Binding-site contacts:
Ligand atom C10 contacts residue VAL855 of chain 1.A at 3.7 Å (hydrophobic).
Ligand atom C12 contacts residue TYR840 of chain 1.A at 3.6 Å (hydrophobic).
Ligand atom C12 contacts residue ILE936 of chain 1.A at 3.8 Å (hydrophobic).
Ligand atom C7 contacts residue VAL855 of chain 1.A at 3.9 Å (hydrophobic).
Ligand atom C10 contacts residue GLU853 of chain 1.A at 3.8 Å.
Ligand atom N3 contacts residue SER858 of chain 1.A at 3.4 Å (h-bond).
Ligand atom O2 contacts residue TRP784 of chain 1.A at 3.9 Å.
Ligand atom C10 contacts residue PHE934 of chain 1.A at 3.7 Å (hydrophobic).
Ligand atom C1 contacts residue SER858 of chain 1.A at 3.7 Å.
Ligand atom C4 contacts residue SER858 of chain 1.A at 3.8 Å.
Ligand atom C6 contacts residue TRP784 of chain 1.A at 3.8 Å (hydrophobic).
Ligand atom S2 contacts residue TYR840 of chain 1.A at 3.5 Å (h-bond).
Ligand atom C17 contacts residue MET776 of chain 1.A at 3.9 Å (hydrophobic).
Ligand atom N4 contacts residue SER858 of chain 1.A at 3.8 Å.
Ligand atom N1 contacts residue SER858 of chain 1.A at 3.6 Å (h-bond).
Ligand atom N3 contacts residue VAL854 of chain 1.A at 3.5 Å.
Ligand atom S1 contacts residue MET926 of chain 1.A at 3.9 Å.
Ligand atom C5 contacts residue SER858 of chain 1.A at 3.5 Å.
Ligand atom C5 contacts residue GLN863 of chain 1.A at 3.7 Å.
Ligand atom C7 contacts residue VAL854 of chain 1.A at 3.9 Å (hydrophobic).
Ligand atom O1 contacts residue GLN863 of chain 1.A at 3.2 Å (h-bond).
Ligand atom N4 contacts residue VAL855 of chain 1.A at 3.3 Å (h-bond).
Ligand atom N2 contacts residue SER858 of chain 1.A at 2.4 Å (h-bond).
Ligand atom C4 contacts residue TRP784 of chain 1.A at 4.0 Å (hydrophobic).
Ligand atom C3 contacts residue VAL855 of chain 1.A at 3.1 Å (hydrophobic).
Ligand atom C12 contacts residue ILE852 of chain 1.A at 3.6 Å (hydrophobic).
Ligand atom N2 contacts residue HIS859 of chain 1.A at 3.6 Å.
Ligand atom C16 contacts residue LYS806 of chain 1.A at 3.6 Å.
Ligand atom N3 contacts residue VAL855 of chain 1.A at 3.3 Å (h-bond).
Ligand atom N1 contacts residue TRP784 of chain 1.A at 3.7 Å.
Ligand atom C17 contacts residue LYS806 of chain 1.A at 3.6 Å.
Ligand atom C2 contacts residue ASN857 of chain 1.A at 3.8 Å.
Ligand atom C10 contacts residue TYR840 of chain 1.A at 3.8 Å (hydrophobic).
Ligand atom C15 contacts residue ILE936 of chain 1.A at 3.9 Å (hydrophobic).
Ligand atom C7 contacts residue SER858 of chain 1.A at 3.9 Å.
Ligand atom N2 contacts residue GLN863 of chain 1.A at 3.0 Å (h-bond).
Ligand atom S2 contacts residue ILE852 of chain 1.A at 3.9 Å.
Ligand atom C3 contacts residue ASN857 of chain 1.A at 3.8 Å.
Ligand atom O2 contacts residue MET926 of chain 1.A at 3.9 Å.
Ligand atom C3 contacts residue SER858 of chain 1.A at 3.6 Å.

Sequence of chain 1.A:
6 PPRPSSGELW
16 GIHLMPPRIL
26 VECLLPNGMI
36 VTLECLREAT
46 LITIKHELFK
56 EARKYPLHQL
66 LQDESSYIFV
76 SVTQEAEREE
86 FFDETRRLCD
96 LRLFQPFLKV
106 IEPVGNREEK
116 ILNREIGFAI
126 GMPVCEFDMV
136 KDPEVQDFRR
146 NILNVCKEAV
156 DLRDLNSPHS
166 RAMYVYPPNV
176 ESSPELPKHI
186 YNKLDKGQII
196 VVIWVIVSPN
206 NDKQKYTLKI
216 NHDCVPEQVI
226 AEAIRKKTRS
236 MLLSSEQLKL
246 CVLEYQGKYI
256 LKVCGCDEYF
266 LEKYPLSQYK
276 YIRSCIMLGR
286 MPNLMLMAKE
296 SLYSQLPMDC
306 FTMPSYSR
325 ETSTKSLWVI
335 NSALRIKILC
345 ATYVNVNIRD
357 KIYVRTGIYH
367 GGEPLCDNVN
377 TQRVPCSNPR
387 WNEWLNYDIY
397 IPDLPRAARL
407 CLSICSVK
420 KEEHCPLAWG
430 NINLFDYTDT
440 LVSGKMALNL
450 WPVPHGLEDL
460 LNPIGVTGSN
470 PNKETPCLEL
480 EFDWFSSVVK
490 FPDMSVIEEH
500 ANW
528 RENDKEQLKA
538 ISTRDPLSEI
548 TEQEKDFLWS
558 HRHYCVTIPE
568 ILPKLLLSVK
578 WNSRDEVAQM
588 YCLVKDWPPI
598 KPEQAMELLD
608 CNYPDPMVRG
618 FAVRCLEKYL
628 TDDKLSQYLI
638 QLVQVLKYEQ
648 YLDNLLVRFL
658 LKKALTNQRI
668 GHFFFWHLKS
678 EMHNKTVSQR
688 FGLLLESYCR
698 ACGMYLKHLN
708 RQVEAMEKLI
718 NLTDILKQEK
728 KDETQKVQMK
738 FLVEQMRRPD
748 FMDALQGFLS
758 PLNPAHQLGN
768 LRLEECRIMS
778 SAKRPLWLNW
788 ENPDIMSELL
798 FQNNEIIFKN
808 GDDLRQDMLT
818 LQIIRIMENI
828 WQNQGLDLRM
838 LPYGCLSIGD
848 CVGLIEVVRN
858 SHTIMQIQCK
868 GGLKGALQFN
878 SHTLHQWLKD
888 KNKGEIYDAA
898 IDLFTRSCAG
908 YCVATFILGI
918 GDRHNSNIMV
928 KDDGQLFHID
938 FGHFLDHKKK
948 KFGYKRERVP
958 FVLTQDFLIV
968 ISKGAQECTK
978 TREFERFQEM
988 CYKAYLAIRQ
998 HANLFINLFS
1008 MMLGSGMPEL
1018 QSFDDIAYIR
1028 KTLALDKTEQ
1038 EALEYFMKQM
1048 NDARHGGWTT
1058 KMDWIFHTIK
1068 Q

This small molecule binds to this protein.
Small molecule (SMILES): Cc1nc(NC(=O)N2CCC[C@H]2C(N)=O)sc1-c1csc(C(C)(C)C)n1